This small molecule binds to this protein.
Small molecule (SMILES): CC(=O)N[C@@H]1[C@@H](O)[C@H](O)[C@@H](CO)O[C@H]1O

Sequence of chain 1.B:
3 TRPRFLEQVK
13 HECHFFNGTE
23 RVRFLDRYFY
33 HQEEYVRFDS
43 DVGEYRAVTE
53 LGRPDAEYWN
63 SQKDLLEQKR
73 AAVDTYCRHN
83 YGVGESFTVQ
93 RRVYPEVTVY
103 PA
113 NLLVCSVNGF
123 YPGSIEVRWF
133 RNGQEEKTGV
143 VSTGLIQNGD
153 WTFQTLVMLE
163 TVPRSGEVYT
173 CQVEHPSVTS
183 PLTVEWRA

Binding-site contacts:
Ligand atom C1 contacts residue ASN19 of chain 1.B at 1.4 Å.
Ligand atom O7 contacts residue GLU22 of chain 1.B at 3.7 Å.
Ligand atom C5 contacts residue ASN19 of chain 1.B at 3.7 Å.
Ligand atom C4 contacts residue GLU22 of chain 1.B at 4.2 Å.
Ligand atom C8 contacts residue ASN19 of chain 1.B at 3.1 Å.
Ligand atom C2 contacts residue GLU22 of chain 1.B at 2.7 Å.
Ligand atom N2 contacts residue ASN19 of chain 1.B at 2.8 Å (h-bond).
Ligand atom O7 contacts residue ASN19 of chain 1.B at 4.0 Å.
Ligand atom C7 contacts residue ASN19 of chain 1.B at 3.1 Å.
Ligand atom O5 contacts residue GLU22 of chain 1.B at 4.2 Å.
Ligand atom C7 contacts residue GLU22 of chain 1.B at 3.7 Å.
Ligand atom C3 contacts residue ASN19 of chain 1.B at 3.8 Å.
Ligand atom C2 contacts residue ASN19 of chain 1.B at 2.5 Å.
Ligand atom C6 contacts residue ASN19 of chain 1.B at 3.7 Å.
Ligand atom N2 contacts residue GLU22 of chain 1.B at 3.7 Å.
Ligand atom C1 contacts residue GLU22 of chain 1.B at 2.8 Å.
Ligand atom O3 contacts residue GLU22 of chain 1.B at 4.0 Å.
Ligand atom C3 contacts residue GLU22 of chain 1.B at 3.8 Å.
Ligand atom C4 contacts residue ASN19 of chain 1.B at 4.1 Å.
Ligand atom O5 contacts residue ASN19 of chain 1.B at 2.4 Å (h-bond).